Binding-site contacts:
Ligand atom O2B contacts residue LYS17 of chain 1.A at 3.6 Å (salt-bridge).
Ligand atom O2B contacts residue MG1 of chain 1.C at 2.1 Å.
Ligand atom O2' contacts residue ASP31 of chain 1.A at 3.2 Å.
Ligand atom O1A contacts residue GLY16 of chain 1.A at 3.4 Å.
Ligand atom O3A contacts residue GLY16 of chain 1.A at 3.1 Å (h-bond).
Ligand atom C3' contacts residue ASP31 of chain 1.A at 3.5 Å.
Ligand atom O1G contacts residue GLY13 of chain 1.A at 3.5 Å.
Ligand atom PG contacts residue MG1 of chain 1.D at 3.3 Å.
Ligand atom O3A contacts residue ASP14 of chain 1.A at 3.6 Å.
Ligand atom N3B contacts residue ASP14 of chain 1.A at 3.0 Å (salt-bridge).
Ligand atom O1A contacts residue SER18 of chain 1.A at 3.5 Å (h-bond).
Ligand atom O1B contacts residue ASP14 of chain 1.A at 3.6 Å (salt-bridge).
Ligand atom O1B contacts residue GLY16 of chain 1.A at 3.0 Å (h-bond).
Ligand atom O1G contacts residue GLY61 of chain 1.A at 2.7 Å (h-bond).
Ligand atom O3' contacts residue ASP31 of chain 1.A at 2.7 Å (salt-bridge).
Ligand atom O1G contacts residue LYS17 of chain 1.A at 2.7 Å (salt-bridge).
Ligand atom O6 contacts residue ASP120 of chain 1.A at 3.5 Å (salt-bridge).
Ligand atom O3G contacts residue ALA60 of chain 1.A at 3.4 Å.
Ligand atom O6 contacts residue LYS118 of chain 1.A at 3.4 Å.
Ligand atom O6 contacts residue LYS148 of chain 1.A at 3.6 Å (salt-bridge).
Ligand atom O6 contacts residue ASN117 of chain 1.A at 3.3 Å (h-bond).
Ligand atom N3B contacts residue MG1 of chain 1.C at 3.5 Å.
Ligand atom N1 contacts residue ASP120 of chain 1.A at 2.8 Å (salt-bridge).
Ligand atom O6 contacts residue ALA147 of chain 1.A at 2.8 Å (h-bond).
Ligand atom O2G contacts residue GLN62 of chain 1.A at 2.7 Å (h-bond).
Ligand atom PB contacts residue MG1 of chain 1.C at 3.3 Å.
Ligand atom O1B contacts residue VAL15 of chain 1.A at 3.2 Å (h-bond).
Ligand atom N2 contacts residue ASP120 of chain 1.A at 2.8 Å (salt-bridge).
Ligand atom O2G contacts residue MG1 of chain 1.D at 2.0 Å.
Ligand atom O1A contacts residue ALA19 of chain 1.A at 2.8 Å (h-bond).
Ligand atom C6 contacts residue ASP120 of chain 1.A at 3.6 Å.
Ligand atom O1B contacts residue LYS17 of chain 1.A at 2.8 Å (salt-bridge).
Ligand atom O3G contacts residue MG1 of chain 1.C at 2.0 Å.
Ligand atom O2' contacts residue PHE29 of chain 1.A at 3.2 Å.
Ligand atom C6 contacts residue LYS118 of chain 1.A at 3.6 Å.
Ligand atom O4' contacts residue LYS118 of chain 1.A at 3.1 Å (salt-bridge).
Ligand atom PG contacts residue MG1 of chain 1.C at 3.3 Å.
Ligand atom O6 contacts residue SER146 of chain 1.A at 3.5 Å.
Ligand atom O2B contacts residue SER18 of chain 1.A at 2.9 Å (h-bond).
Ligand atom N7 contacts residue ASN117 of chain 1.A at 3.2 Å (h-bond).

A protein and the small-molecule ligand that binds it are described below.
Small molecule (SMILES): Nc1nc2c(ncn2[C@@H]2O[C@H](CO[P](=O)(O)O[P](=O)(O)NP(=O)(O)O)[C@@H](O)[C@H]2O)c(=O)[nH]1

Sequence of chain 1.A:
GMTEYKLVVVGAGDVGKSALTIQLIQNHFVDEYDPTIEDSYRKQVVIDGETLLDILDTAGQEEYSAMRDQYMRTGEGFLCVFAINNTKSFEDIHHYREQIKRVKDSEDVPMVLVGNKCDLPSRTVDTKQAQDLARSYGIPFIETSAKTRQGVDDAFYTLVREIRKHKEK